A small-molecule ligand and the protein it binds are described below.
Small molecule (SMILES): CC(=O)N[C@@H]1[C@@H](O)[C@H](O)[C@@H](CO)O[C@H]1O

Sequence of chain 1.B:
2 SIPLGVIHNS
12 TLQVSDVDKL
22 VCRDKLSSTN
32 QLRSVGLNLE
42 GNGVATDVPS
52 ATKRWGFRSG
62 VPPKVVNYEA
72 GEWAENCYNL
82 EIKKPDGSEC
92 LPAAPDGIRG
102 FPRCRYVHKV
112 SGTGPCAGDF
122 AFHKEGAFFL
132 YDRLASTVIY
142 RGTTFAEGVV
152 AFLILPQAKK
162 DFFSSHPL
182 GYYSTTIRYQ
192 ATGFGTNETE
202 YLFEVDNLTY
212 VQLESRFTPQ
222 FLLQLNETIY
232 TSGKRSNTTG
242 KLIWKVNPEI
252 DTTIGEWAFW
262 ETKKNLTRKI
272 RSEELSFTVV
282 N

Binding-site contacts:
Ligand atom C7 contacts residue ASN198 of chain 1.B at 3.5 Å.
Ligand atom C3 contacts residue ASN198 of chain 1.B at 3.8 Å.
Ligand atom O7 contacts residue GLU199 of chain 1.B at 4.3 Å.
Ligand atom C1 contacts residue ASN198 of chain 1.B at 1.4 Å.
Ligand atom C8 contacts residue GLU199 of chain 1.B at 3.2 Å.
Ligand atom C5 contacts residue ASN198 of chain 1.B at 3.7 Å.
Ligand atom C2 contacts residue GLU199 of chain 1.B at 3.9 Å.
Ligand atom O7 contacts residue ASN198 of chain 1.B at 3.8 Å.
Ligand atom C7 contacts residue GLU199 of chain 1.B at 3.3 Å.
Ligand atom C2 contacts residue ASN198 of chain 1.B at 2.4 Å.
Ligand atom C4 contacts residue ASN198 of chain 1.B at 4.2 Å.
Ligand atom O5 contacts residue ASN198 of chain 1.B at 2.4 Å (h-bond).
Ligand atom C1 contacts residue GLU199 of chain 1.B at 3.7 Å.
Ligand atom N2 contacts residue ASN198 of chain 1.B at 2.9 Å (h-bond).
Ligand atom N2 contacts residue GLU199 of chain 1.B at 3.0 Å (salt-bridge).